This protein binds this small molecule.
Small molecule (SMILES): CC(=O)N[C@@H]1[C@@H](O)[C@H](O)[C@@H](CO)O[C@H]1O

Binding-site contacts:
Ligand atom C7 contacts residue ASN300 of chain 1.C at 3.7 Å.
Ligand atom C4 contacts residue THR302 of chain 1.C at 4.1 Å.
Ligand atom C6 contacts residue THR302 of chain 1.C at 4.3 Å.
Ligand atom O6 contacts residue ILE301 of chain 1.C at 3.0 Å (h-bond).
Ligand atom O5 contacts residue ASN300 of chain 1.C at 2.5 Å (h-bond).
Ligand atom C6 contacts residue ILE301 of chain 1.C at 4.3 Å (hydrophobic).
Ligand atom C5 contacts residue ASN300 of chain 1.C at 3.8 Å.
Ligand atom C1 contacts residue ASN300 of chain 1.C at 1.5 Å.
Ligand atom C3 contacts residue THR302 of chain 1.C at 4.2 Å.
Ligand atom C2 contacts residue ASN300 of chain 1.C at 2.5 Å.
Ligand atom O6 contacts residue ASN300 of chain 1.C at 3.7 Å.
Ligand atom O7 contacts residue ASN300 of chain 1.C at 3.4 Å (h-bond).
Ligand atom N2 contacts residue ASN300 of chain 1.C at 3.4 Å (h-bond).
Ligand atom O3 contacts residue ASN300 of chain 1.C at 3.3 Å.
Ligand atom O3 contacts residue ILE301 of chain 1.C at 4.5 Å.
Ligand atom O3 contacts residue THR302 of chain 1.C at 3.4 Å.
Ligand atom O6 contacts residue THR302 of chain 1.C at 3.4 Å.
Ligand atom C3 contacts residue THR317 of chain 1.C at 4.4 Å.
Ligand atom C4 contacts residue ASN300 of chain 1.C at 4.3 Å.
Ligand atom C3 contacts residue ASN300 of chain 1.C at 3.7 Å.
Ligand atom O3 contacts residue THR317 of chain 1.C at 3.3 Å.

Sequence of chain 1.C:
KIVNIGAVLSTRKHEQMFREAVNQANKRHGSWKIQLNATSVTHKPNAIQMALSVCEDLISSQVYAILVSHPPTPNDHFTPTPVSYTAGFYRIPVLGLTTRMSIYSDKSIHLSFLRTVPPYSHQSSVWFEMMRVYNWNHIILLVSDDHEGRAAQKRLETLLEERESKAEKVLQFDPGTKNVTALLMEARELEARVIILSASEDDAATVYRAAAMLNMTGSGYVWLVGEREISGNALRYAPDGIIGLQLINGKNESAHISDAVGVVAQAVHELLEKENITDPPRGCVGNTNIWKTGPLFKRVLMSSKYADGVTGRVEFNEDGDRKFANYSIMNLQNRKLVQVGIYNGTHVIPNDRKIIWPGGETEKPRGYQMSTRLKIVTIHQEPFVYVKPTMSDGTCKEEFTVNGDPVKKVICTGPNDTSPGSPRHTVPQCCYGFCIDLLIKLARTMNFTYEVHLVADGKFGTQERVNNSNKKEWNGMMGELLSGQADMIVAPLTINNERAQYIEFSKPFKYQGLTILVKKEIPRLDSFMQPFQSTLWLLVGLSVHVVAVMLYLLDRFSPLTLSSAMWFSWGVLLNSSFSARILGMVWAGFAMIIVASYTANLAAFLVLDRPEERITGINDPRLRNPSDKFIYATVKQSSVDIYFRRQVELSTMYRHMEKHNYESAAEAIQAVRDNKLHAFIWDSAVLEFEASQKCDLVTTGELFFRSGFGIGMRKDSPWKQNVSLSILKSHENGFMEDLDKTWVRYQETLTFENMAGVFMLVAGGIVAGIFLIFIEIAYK